Binding-site contacts:
Ligand atom CAC contacts residue HIS9 of chain 1.A at 3.5 Å.
Ligand atom NAK contacts residue HIS20 of chain 1.A at 2.9 Å (h-bond).
Ligand atom CAB contacts residue ASP24 of chain 1.A at 3.7 Å.
Ligand atom CAD contacts residue HIS9 of chain 1.A at 4.2 Å.
Ligand atom OAI contacts residue GLY17 of chain 1.A at 4.4 Å.
Ligand atom CAB contacts residue HIS9 of chain 1.A at 3.8 Å.
Ligand atom OAJ contacts residue TRP10 of chain 1.A at 3.4 Å.
Ligand atom CAB contacts residue TRP10 of chain 1.A at 4.0 Å (hydrophobic).
Ligand atom CAA contacts residue TRP10 of chain 1.A at 4.5 Å (hydrophobic).
Ligand atom NAK contacts residue LYS23 of chain 1.A at 4.2 Å.
Ligand atom SAG contacts residue TRP21 of chain 1.A at 4.3 Å.
Ligand atom OAJ contacts residue ASP24 of chain 1.A at 3.3 Å (salt-bridge).
Ligand atom OAI contacts residue ASN16 of chain 1.A at 3.4 Å (h-bond).
Ligand atom CAE contacts residue HIS15 of chain 1.A at 4.0 Å.
Ligand atom NAK contacts residue TRP21 of chain 1.A at 3.8 Å.
Ligand atom OAJ contacts residue PHE25 of chain 1.A at 4.0 Å.
Ligand atom OAI contacts residue HIS20 of chain 1.A at 3.6 Å.
Ligand atom NAK contacts residue ASP24 of chain 1.A at 2.8 Å (salt-bridge).
Ligand atom CAA contacts residue ASP24 of chain 1.A at 3.6 Å.
Ligand atom CAL contacts residue HIS9 of chain 1.A at 3.8 Å.
Ligand atom OAI contacts residue TRP10 of chain 1.A at 4.0 Å.
Ligand atom CAF contacts residue HIS20 of chain 1.A at 4.4 Å.
Ligand atom CAF contacts residue ASP24 of chain 1.A at 4.5 Å.
Ligand atom CAF contacts residue ASN16 of chain 1.A at 4.4 Å.
Ligand atom OAH contacts residue HIS9 of chain 1.A at 4.4 Å.
Ligand atom CAA contacts residue HIS9 of chain 1.A at 4.5 Å.
Ligand atom SAG contacts residue ASP24 of chain 1.A at 3.4 Å (salt-bridge).
Ligand atom OAI contacts residue TRP21 of chain 1.A at 3.4 Å.
Ligand atom SAG contacts residue HIS20 of chain 1.A at 4.0 Å.
Ligand atom CAF contacts residue HIS15 of chain 1.A at 4.1 Å.
Ligand atom SAG contacts residue TRP10 of chain 1.A at 4.2 Å.

The small molecule below binds the protein below.
Small molecule (SMILES): CCOc1ccc(S(N)(=O)=O)cc1

Sequence of chain 1.A:
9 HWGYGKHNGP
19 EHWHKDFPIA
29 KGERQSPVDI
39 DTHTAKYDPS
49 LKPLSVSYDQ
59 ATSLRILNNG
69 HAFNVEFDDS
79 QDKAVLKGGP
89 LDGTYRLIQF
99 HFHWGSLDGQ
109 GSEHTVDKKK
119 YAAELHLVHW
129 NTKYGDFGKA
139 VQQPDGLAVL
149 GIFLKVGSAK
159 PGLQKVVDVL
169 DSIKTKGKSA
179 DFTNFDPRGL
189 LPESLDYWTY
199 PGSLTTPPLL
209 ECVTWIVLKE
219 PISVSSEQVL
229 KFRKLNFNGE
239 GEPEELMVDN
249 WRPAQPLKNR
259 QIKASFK